Binding-site contacts:
Ligand atom CAK contacts residue THR106 of chain 1.A at 3.2 Å.
Ligand atom CAB contacts residue LEU104 of chain 1.A at 4.4 Å (hydrophobic).
Ligand atom CAD contacts residue LEU104 of chain 1.A at 4.1 Å (hydrophobic).
Ligand atom CAB contacts residue THR106 of chain 1.A at 3.7 Å.
Ligand atom CAN contacts residue VAL38 of chain 1.A at 4.0 Å (hydrophobic).
Ligand atom CAB contacts residue LEU75 of chain 1.A at 3.8 Å (hydrophobic).
Ligand atom CAH contacts residue LYS53 of chain 1.A at 4.0 Å.
Ligand atom NAQ contacts residue THR106 of chain 1.A at 3.8 Å.
Ligand atom CAK contacts residue ALA51 of chain 1.A at 3.6 Å (hydrophobic).
Ligand atom CAG contacts residue ASP168 of chain 1.A at 4.3 Å.
Ligand atom CAG contacts residue THR106 of chain 1.A at 4.4 Å.
Ligand atom CAC contacts residue ASP168 of chain 1.A at 4.4 Å.
Ligand atom CAK contacts residue HIS107 of chain 1.A at 4.2 Å.
Ligand atom CAI contacts residue LEU108 of chain 1.A at 4.4 Å (hydrophobic).
Ligand atom CAD contacts residue LYS53 of chain 1.A at 3.8 Å.
Ligand atom CAH contacts residue THR106 of chain 1.A at 3.4 Å.
Ligand atom CAB contacts residue GLU71 of chain 1.A at 3.9 Å.
Ligand atom NAL contacts residue HIS107 of chain 1.A at 4.2 Å.
Ligand atom NAL contacts residue ALA51 of chain 1.A at 3.7 Å.
Ligand atom OAA contacts residue VAL38 of chain 1.A at 3.4 Å.
Ligand atom CAM contacts residue THR106 of chain 1.A at 3.6 Å.
Ligand atom CAC contacts residue LYS53 of chain 1.A at 4.2 Å.
Ligand atom CAF contacts residue VAL30 of chain 1.A at 4.5 Å (hydrophobic).
Ligand atom NAL contacts residue THR106 of chain 1.A at 4.2 Å.
Ligand atom NAQ contacts residue ALA51 of chain 1.A at 4.2 Å.
Ligand atom CAC contacts residue GLU71 of chain 1.A at 4.0 Å.
Ligand atom CAC contacts residue THR106 of chain 1.A at 4.3 Å.
Ligand atom CAC contacts residue LEU75 of chain 1.A at 4.3 Å (hydrophobic).
Ligand atom CAP contacts residue VAL38 of chain 1.A at 4.0 Å (hydrophobic).
Ligand atom CAD contacts residue THR106 of chain 1.A at 3.5 Å.
Ligand atom CAJ contacts residue VAL38 of chain 1.A at 4.0 Å (hydrophobic).
Ligand atom CAO contacts residue ALA51 of chain 1.A at 4.2 Å (hydrophobic).
Ligand atom CAB contacts residue LYS53 of chain 1.A at 4.2 Å.
Ligand atom CAH contacts residue ALA51 of chain 1.A at 4.3 Å (hydrophobic).

Sequence of chain 1.A:
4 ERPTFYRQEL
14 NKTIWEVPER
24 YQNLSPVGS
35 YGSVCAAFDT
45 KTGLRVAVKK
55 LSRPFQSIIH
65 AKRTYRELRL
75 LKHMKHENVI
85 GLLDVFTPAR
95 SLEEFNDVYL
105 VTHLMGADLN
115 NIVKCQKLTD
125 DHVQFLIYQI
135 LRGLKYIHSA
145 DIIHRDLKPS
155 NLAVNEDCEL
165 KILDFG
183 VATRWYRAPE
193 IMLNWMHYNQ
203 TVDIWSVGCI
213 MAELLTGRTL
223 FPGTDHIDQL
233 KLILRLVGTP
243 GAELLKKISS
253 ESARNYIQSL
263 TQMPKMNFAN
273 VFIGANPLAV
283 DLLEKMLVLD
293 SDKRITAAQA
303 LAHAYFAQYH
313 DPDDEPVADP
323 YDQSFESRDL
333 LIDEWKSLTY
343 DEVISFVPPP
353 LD

This small molecule binds to this protein.
Small molecule (SMILES): O=c1c2ccccc2ncn1-c1ccccc1